Binding-site contacts:
Ligand atom C6 contacts residue U1 of chain 44.C at 3.6 Å.
Ligand atom N6 contacts residue U2 of chain 44.C at 4.2 Å.
Ligand atom N3 contacts residue U2 of chain 44.C at 3.7 Å.
Ligand atom C2 contacts residue U2 of chain 44.C at 3.2 Å.
Ligand atom C2 contacts residue U1 of chain 44.C at 3.5 Å.
Ligand atom C4 contacts residue U2 of chain 44.C at 4.3 Å.
Ligand atom N3 contacts residue U3 of chain 44.C at 4.2 Å.
Ligand atom C6 contacts residue U2 of chain 44.C at 4.1 Å.
Ligand atom N1 contacts residue U1 of chain 44.C at 2.8 Å (h-bond).
Ligand atom N1 contacts residue U2 of chain 44.C at 3.5 Å (h-bond).
Ligand atom N6 contacts residue U3 of chain 44.C at 3.0 Å (h-bond).
Ligand atom C6 contacts residue U3 of chain 44.C at 3.3 Å.
Ligand atom N6 contacts residue U1 of chain 44.C at 2.8 Å (h-bond).
Ligand atom N1 contacts residue U3 of chain 44.C at 2.7 Å (h-bond).
Ligand atom C2 contacts residue U3 of chain 44.C at 3.0 Å.

A small-molecule ligand and the protein it binds are described below.
Small molecule (SMILES): Nc1ncnc2c1ncn2[C@@H]1O[C@H](CO[P](=O)(O)O[C@H]2[C@@H](O)[C@H](n3cnc4c(N)ncnc43)O[C@@H]2CO[P](=O)(O)O[C@H]2[C@@H](O)[C@H](n3cnc4c(N)ncnc43)O[C@@H]2COP(=O)(O)O)[C@@H](O)[C@H]1O